The small molecule below binds the protein below.
Small molecule (SMILES): O=CN(CNC(=O)c1ccc(Cl)cc1)CC1CC1

Sequence of chain 1.B:
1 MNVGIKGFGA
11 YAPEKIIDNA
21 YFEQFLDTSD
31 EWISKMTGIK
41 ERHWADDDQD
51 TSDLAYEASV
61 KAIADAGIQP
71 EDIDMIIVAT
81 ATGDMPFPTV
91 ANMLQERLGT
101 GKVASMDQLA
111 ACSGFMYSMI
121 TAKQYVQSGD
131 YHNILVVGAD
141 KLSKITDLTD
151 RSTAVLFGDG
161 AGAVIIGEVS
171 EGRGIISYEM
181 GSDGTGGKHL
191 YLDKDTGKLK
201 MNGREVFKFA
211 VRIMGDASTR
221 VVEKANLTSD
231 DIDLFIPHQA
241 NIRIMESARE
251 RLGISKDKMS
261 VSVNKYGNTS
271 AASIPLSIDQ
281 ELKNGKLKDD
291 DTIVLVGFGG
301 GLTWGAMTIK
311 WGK

Sequence of chain 1.A:
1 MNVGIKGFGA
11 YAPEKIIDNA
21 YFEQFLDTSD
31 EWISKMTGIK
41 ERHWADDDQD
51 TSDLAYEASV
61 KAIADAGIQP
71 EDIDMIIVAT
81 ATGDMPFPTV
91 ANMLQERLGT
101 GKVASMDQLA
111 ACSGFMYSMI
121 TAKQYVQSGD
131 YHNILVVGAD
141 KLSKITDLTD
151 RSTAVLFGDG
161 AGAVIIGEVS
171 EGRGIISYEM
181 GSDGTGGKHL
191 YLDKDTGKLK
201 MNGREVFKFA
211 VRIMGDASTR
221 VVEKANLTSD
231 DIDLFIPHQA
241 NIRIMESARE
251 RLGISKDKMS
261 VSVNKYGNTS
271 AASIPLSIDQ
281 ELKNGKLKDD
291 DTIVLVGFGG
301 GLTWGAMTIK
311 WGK

Binding-site contacts:
Ligand atom O4 contacts residue PHE157 of chain 1.A at 3.4 Å.
Ligand atom C4 contacts residue SER270 of chain 1.A at 3.9 Å.
Ligand atom N3 contacts residue ASN268 of chain 1.A at 3.4 Å (h-bond).
Ligand atom C5 contacts residue PHE87 of chain 1.B at 4.1 Å (hydrophobic).
Ligand atom C15 contacts residue VAL206 of chain 1.A at 3.7 Å (hydrophobic).
Ligand atom C14 contacts residue PHE298 of chain 1.A at 3.9 Å (hydrophobic).
Ligand atom C15 contacts residue MET201 of chain 1.A at 3.3 Å (hydrophobic).
Ligand atom C6 contacts residue CYS112 of chain 1.A at 3.8 Å (hydrophobic).
Ligand atom O3 contacts residue CYS112 of chain 1.A at 2.6 Å (h-bond).
Ligand atom N2 contacts residue CYS112 of chain 1.A at 2.6 Å (h-bond).
Ligand atom C8 contacts residue LEU142 of chain 1.A at 3.7 Å (hydrophobic).
Ligand atom C14 contacts residue ALA240 of chain 1.A at 3.6 Å (hydrophobic).
Ligand atom N3 contacts residue PHE157 of chain 1.A at 3.7 Å.
Ligand atom C10 contacts residue PHE157 of chain 1.A at 3.5 Å (hydrophobic).
Ligand atom C16 contacts residue MET201 of chain 1.A at 3.2 Å (hydrophobic).
Ligand atom C6 contacts residue ALA81 of chain 1.A at 3.9 Å (hydrophobic).
Ligand atom C6 contacts residue ALA111 of chain 1.A at 3.6 Å (hydrophobic).
Ligand atom C8 contacts residue PHE87 of chain 1.B at 3.9 Å (hydrophobic).
Ligand atom O3 contacts residue GLY299 of chain 1.A at 3.2 Å.
Ligand atom C9 contacts residue CYS112 of chain 1.A at 2.9 Å (hydrophobic).
Ligand atom C9 contacts residue ASN268 of chain 1.A at 3.5 Å.
Ligand atom C13 contacts residue PHE298 of chain 1.A at 3.8 Å (hydrophobic).
Ligand atom C4 contacts residue CYS112 of chain 1.A at 1.7 Å (hydrophobic).
Ligand atom C12 contacts residue VAL206 of chain 1.A at 3.9 Å (hydrophobic).
Ligand atom C11 contacts residue PHE157 of chain 1.A at 4.1 Å (hydrophobic).
Ligand atom C9 contacts residue PHE157 of chain 1.A at 3.9 Å (hydrophobic).
Ligand atom C5 contacts residue CYS112 of chain 1.A at 4.0 Å (hydrophobic).
Ligand atom O3 contacts residue ALA111 of chain 1.A at 3.1 Å.
Ligand atom O4 contacts residue LEU199 of chain 1.A at 3.7 Å.
Ligand atom C7 contacts residue PHE87 of chain 1.B at 3.6 Å (hydrophobic).
Ligand atom C13 contacts residue ALA240 of chain 1.A at 3.3 Å (hydrophobic).
Ligand atom C16 contacts residue VAL206 of chain 1.A at 3.3 Å (hydrophobic).
Ligand atom C8 contacts residue SER270 of chain 1.A at 4.1 Å.
Ligand atom N3 contacts residue CYS112 of chain 1.A at 3.2 Å (h-bond).
Ligand atom C5 contacts residue LEU199 of chain 1.A at 3.8 Å (hydrophobic).
Ligand atom O3 contacts residue GLY300 of chain 1.A at 3.2 Å (h-bond).
Ligand atom CL1 contacts residue ILE244 of chain 1.A at 3.5 Å.
Ligand atom O4 contacts residue LEU190 of chain 1.A at 3.4 Å.
Ligand atom C5 contacts residue LEU190 of chain 1.A at 3.9 Å (hydrophobic).
Ligand atom C6 contacts residue SER270 of chain 1.A at 3.3 Å.